This protein binds this small molecule.
Small molecule (SMILES): NC(=O)C[C@H](N)C(=O)O

Sequence of chain 1.D:
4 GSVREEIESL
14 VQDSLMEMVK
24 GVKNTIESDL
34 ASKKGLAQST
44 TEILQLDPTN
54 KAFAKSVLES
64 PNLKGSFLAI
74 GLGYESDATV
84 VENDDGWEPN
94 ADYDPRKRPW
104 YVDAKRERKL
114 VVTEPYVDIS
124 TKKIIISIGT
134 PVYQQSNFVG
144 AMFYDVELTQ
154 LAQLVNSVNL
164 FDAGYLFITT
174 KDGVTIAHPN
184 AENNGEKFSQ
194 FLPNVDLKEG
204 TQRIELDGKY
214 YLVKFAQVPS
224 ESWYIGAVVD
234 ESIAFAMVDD

Binding-site contacts:
Ligand atom C contacts residue ARG101 of chain 1.D at 3.4 Å.
Ligand atom O contacts residue TYR119 of chain 1.D at 3.8 Å.
Ligand atom OD1 contacts residue TYR96 of chain 1.D at 3.9 Å.
Ligand atom CG contacts residue PHE146 of chain 1.D at 3.7 Å (hydrophobic).
Ligand atom ND2 contacts residue ALA72 of chain 1.D at 4.4 Å.
Ligand atom C contacts residue ILE122 of chain 1.D at 4.1 Å (hydrophobic).
Ligand atom CA contacts residue ASP148 of chain 1.D at 3.6 Å.
Ligand atom OXT contacts residue TRP103 of chain 1.D at 2.7 Å (h-bond).
Ligand atom C contacts residue TRP103 of chain 1.D at 3.5 Å (hydrophobic).
Ligand atom N contacts residue ILE128 of chain 1.D at 3.8 Å.
Ligand atom ND2 contacts residue TRP90 of chain 1.D at 4.3 Å.
Ligand atom CG contacts residue TYR96 of chain 1.D at 4.2 Å (hydrophobic).
Ligand atom N contacts residue ASP121 of chain 1.D at 2.6 Å (salt-bridge).
Ligand atom C contacts residue ASP121 of chain 1.D at 4.1 Å.
Ligand atom CA contacts residue TRP103 of chain 1.D at 3.7 Å (hydrophobic).
Ligand atom CB contacts residue TYR96 of chain 1.D at 4.1 Å (hydrophobic).
Ligand atom N contacts residue ASP148 of chain 1.D at 2.8 Å (salt-bridge).
Ligand atom CB contacts residue TRP103 of chain 1.D at 4.0 Å (hydrophobic).
Ligand atom C contacts residue TYR96 of chain 1.D at 4.0 Å (hydrophobic).
Ligand atom N contacts residue TYR119 of chain 1.D at 3.4 Å (h-bond).
Ligand atom CA contacts residue PHE146 of chain 1.D at 4.3 Å (hydrophobic).
Ligand atom ND2 contacts residue PHE146 of chain 1.D at 3.3 Å.
Ligand atom O contacts residue ASP121 of chain 1.D at 3.6 Å (salt-bridge).
Ligand atom C contacts residue TYR119 of chain 1.D at 3.7 Å (hydrophobic).
Ligand atom OXT contacts residue TYR96 of chain 1.D at 3.2 Å (h-bond).
Ligand atom ND2 contacts residue ASP121 of chain 1.D at 4.3 Å.
Ligand atom OXT contacts residue TYR119 of chain 1.D at 4.1 Å.
Ligand atom O contacts residue ARG101 of chain 1.D at 2.6 Å (salt-bridge).
Ligand atom CA contacts residue ASP121 of chain 1.D at 3.8 Å.
Ligand atom CG contacts residue ASP121 of chain 1.D at 4.0 Å.
Ligand atom CB contacts residue PHE146 of chain 1.D at 3.3 Å (hydrophobic).
Ligand atom CB contacts residue ASP148 of chain 1.D at 3.6 Å.
Ligand atom OXT contacts residue ARG101 of chain 1.D at 2.8 Å (salt-bridge).
Ligand atom CG contacts residue ASP148 of chain 1.D at 4.0 Å.
Ligand atom CA contacts residue TYR119 of chain 1.D at 3.2 Å (hydrophobic).
Ligand atom OD1 contacts residue ILE122 of chain 1.D at 3.2 Å.
Ligand atom ND2 contacts residue ASP148 of chain 1.D at 3.7 Å.
Ligand atom OD1 contacts residue TRP90 of chain 1.D at 4.0 Å.
Ligand atom OD1 contacts residue ASP121 of chain 1.D at 3.8 Å.
Ligand atom O contacts residue ILE122 of chain 1.D at 3.3 Å.